Sequence of chain 1.D:
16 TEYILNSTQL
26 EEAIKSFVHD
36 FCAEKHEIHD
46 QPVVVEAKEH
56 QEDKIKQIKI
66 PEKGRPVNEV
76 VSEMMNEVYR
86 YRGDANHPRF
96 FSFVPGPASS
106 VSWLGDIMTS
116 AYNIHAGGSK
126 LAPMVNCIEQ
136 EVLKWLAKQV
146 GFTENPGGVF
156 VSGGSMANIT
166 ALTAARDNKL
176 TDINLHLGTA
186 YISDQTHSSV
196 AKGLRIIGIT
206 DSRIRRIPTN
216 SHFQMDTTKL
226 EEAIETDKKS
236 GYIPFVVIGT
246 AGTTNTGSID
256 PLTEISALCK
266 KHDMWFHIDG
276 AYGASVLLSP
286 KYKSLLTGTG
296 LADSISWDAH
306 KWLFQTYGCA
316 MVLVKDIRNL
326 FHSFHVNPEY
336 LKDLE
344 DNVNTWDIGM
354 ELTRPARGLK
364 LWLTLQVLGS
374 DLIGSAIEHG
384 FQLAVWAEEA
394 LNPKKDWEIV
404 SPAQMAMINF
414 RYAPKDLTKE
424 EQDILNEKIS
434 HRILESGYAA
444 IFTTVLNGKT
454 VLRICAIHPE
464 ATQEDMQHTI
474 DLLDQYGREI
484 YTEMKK

The protein below binds the small molecule below.
Small molecule (SMILES): N[C@](CF)(Cc1c[nH]c2ccccc12)C(=O)O

Sequence of chain 1.B:
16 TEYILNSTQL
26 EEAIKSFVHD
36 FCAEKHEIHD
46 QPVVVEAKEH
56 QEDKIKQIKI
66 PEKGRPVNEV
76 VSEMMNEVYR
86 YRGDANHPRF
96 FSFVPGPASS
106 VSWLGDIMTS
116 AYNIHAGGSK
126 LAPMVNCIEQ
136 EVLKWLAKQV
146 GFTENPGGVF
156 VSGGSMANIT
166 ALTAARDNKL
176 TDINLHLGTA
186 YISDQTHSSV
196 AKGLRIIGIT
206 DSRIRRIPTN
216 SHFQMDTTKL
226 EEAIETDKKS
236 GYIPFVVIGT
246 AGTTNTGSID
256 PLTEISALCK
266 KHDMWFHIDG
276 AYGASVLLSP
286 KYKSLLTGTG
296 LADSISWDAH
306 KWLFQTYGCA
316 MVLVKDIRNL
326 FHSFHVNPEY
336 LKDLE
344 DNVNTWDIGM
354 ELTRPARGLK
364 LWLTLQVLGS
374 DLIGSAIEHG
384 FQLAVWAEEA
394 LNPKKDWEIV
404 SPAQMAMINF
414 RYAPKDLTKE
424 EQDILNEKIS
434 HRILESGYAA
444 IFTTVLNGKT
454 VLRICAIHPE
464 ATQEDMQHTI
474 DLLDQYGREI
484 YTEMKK

Binding-site contacts:
Ligand atom C15 contacts residue SER104 of chain 1.B at 4.2 Å.
Ligand atom C14 contacts residue ILE19 of chain 1.D at 3.6 Å (hydrophobic).
Ligand atom C15 contacts residue PHE309 of chain 1.B at 3.3 Å (hydrophobic).
Ligand atom C13 contacts residue ALA103 of chain 1.B at 4.3 Å (hydrophobic).
Ligand atom F01 contacts residue GLU463 of chain 1.B at 3.5 Å.
Ligand atom C11 contacts residue SER104 of chain 1.B at 4.0 Å.
Ligand atom C16 contacts residue ILE19 of chain 1.D at 3.4 Å (hydrophobic).
Ligand atom C15 contacts residue PRO462 of chain 1.B at 3.5 Å (hydrophobic).
Ligand atom O03 contacts residue ALA103 of chain 1.B at 3.7 Å.
Ligand atom C13 contacts residue SER105 of chain 1.B at 4.1 Å.
Ligand atom C08 contacts residue PRO462 of chain 1.B at 4.3 Å (hydrophobic).
Ligand atom C07 contacts residue GLU463 of chain 1.B at 3.7 Å.
Ligand atom N04 contacts residue PHE309 of chain 1.B at 3.9 Å.
Ligand atom C11 contacts residue PHE309 of chain 1.B at 4.0 Å (hydrophobic).
Ligand atom C12 contacts residue HIS461 of chain 1.B at 4.3 Å.
Ligand atom C06 contacts residue GLU463 of chain 1.B at 4.2 Å.
Ligand atom C17 contacts residue PRO462 of chain 1.B at 3.9 Å (hydrophobic).
Ligand atom O02 contacts residue LYS40 of chain 1.B at 3.9 Å.
Ligand atom N04 contacts residue ALA103 of chain 1.B at 3.7 Å.
Ligand atom C10 contacts residue GLU463 of chain 1.B at 3.3 Å.
Ligand atom C16 contacts residue LEU371 of chain 1.B at 4.2 Å (hydrophobic).
Ligand atom C17 contacts residue LEU371 of chain 1.B at 4.0 Å (hydrophobic).
Ligand atom O03 contacts residue LYS40 of chain 1.B at 3.8 Å.
Ligand atom C12 contacts residue PRO102 of chain 1.B at 3.6 Å (hydrophobic).
Ligand atom C12 contacts residue SER104 of chain 1.B at 4.0 Å.
Ligand atom N05 contacts residue SER105 of chain 1.B at 3.7 Å.
Ligand atom C12 contacts residue PRO462 of chain 1.B at 4.3 Å (hydrophobic).
Ligand atom O03 contacts residue SER105 of chain 1.B at 3.0 Å (h-bond).
Ligand atom N05 contacts residue SER104 of chain 1.B at 4.2 Å.
Ligand atom C11 contacts residue PRO462 of chain 1.B at 3.5 Å (hydrophobic).
Ligand atom O03 contacts residue SER104 of chain 1.B at 3.7 Å.
Ligand atom N04 contacts residue PRO462 of chain 1.B at 3.9 Å.
Ligand atom C11 contacts residue PRO102 of chain 1.B at 4.0 Å (hydrophobic).
Ligand atom C09 contacts residue PRO462 of chain 1.B at 3.7 Å (hydrophobic).
Ligand atom C12 contacts residue ALA103 of chain 1.B at 3.6 Å (hydrophobic).
Ligand atom N04 contacts residue PRO102 of chain 1.B at 2.9 Å (h-bond).
Ligand atom C16 contacts residue PRO462 of chain 1.B at 4.2 Å (hydrophobic).
Ligand atom N04 contacts residue SER104 of chain 1.B at 3.6 Å.
Ligand atom C14 contacts residue PRO462 of chain 1.B at 4.1 Å (hydrophobic).
Ligand atom C17 contacts residue ALA379 of chain 1.B at 4.2 Å (hydrophobic).